A protein and the small-molecule ligand that binds it are described below.
Small molecule (SMILES): CC(=O)N[C@H]1[C@H](O[C@H]2[C@H](O)[C@@H](NC(C)=O)CO[C@@H]2CO)O[C@H](CO)[C@@H](O[C@H]2O[C@H](CO)[C@@H](O)[C@H](O)[C@@H]2O)[C@@H]1O

Binding-site contacts:
Ligand atom C1 contacts residue PHE1103 of chain 1.A at 4.2 Å (hydrophobic).
Ligand atom C5 contacts residue HIS1101 of chain 1.A at 3.5 Å.
Ligand atom C8 contacts residue HIS1101 of chain 1.A at 3.5 Å.
Ligand atom C5 contacts residue PHE1103 of chain 1.A at 3.9 Å (hydrophobic).
Ligand atom C6 contacts residue HIS1101 of chain 1.A at 4.3 Å.
Ligand atom C2 contacts residue HIS1101 of chain 1.A at 3.9 Å.
Ligand atom C3 contacts residue ASN1098 of chain 1.A at 3.8 Å.
Ligand atom N2 contacts residue HIS1101 of chain 1.A at 4.1 Å.
Ligand atom O4 contacts residue HIS1101 of chain 1.A at 3.4 Å (h-bond).
Ligand atom O5 contacts residue ASN1098 of chain 1.A at 2.4 Å (h-bond).
Ligand atom C3 contacts residue THR1100 of chain 1.A at 3.9 Å.
Ligand atom N2 contacts residue ASN1098 of chain 1.A at 2.9 Å (h-bond).
Ligand atom C7 contacts residue THR1100 of chain 1.A at 3.4 Å.
Ligand atom C1 contacts residue THR1100 of chain 1.A at 3.8 Å.
Ligand atom C3 contacts residue HIS1101 of chain 1.A at 3.4 Å.
Ligand atom C4 contacts residue HIS1101 of chain 1.A at 3.9 Å.
Ligand atom C4 contacts residue ASN1098 of chain 1.A at 4.3 Å.
Ligand atom C7 contacts residue HIS1101 of chain 1.A at 3.5 Å.
Ligand atom N2 contacts residue THR1100 of chain 1.A at 2.6 Å (h-bond).
Ligand atom O7 contacts residue THR1100 of chain 1.A at 3.3 Å (h-bond).
Ligand atom C8 contacts residue ASN1098 of chain 1.A at 4.0 Å.
Ligand atom C1 contacts residue HIS1101 of chain 1.A at 3.7 Å.
Ligand atom O5 contacts residue PHE1103 of chain 1.A at 3.5 Å.
Ligand atom C1 contacts residue ASN1098 of chain 1.A at 1.4 Å.
Ligand atom C6 contacts residue PHE1103 of chain 1.A at 3.6 Å (hydrophobic).
Ligand atom O7 contacts residue HIS1101 of chain 1.A at 3.0 Å (h-bond).
Ligand atom C5 contacts residue ASN1098 of chain 1.A at 3.6 Å.
Ligand atom C2 contacts residue THR1100 of chain 1.A at 3.6 Å.
Ligand atom O3 contacts residue HIS1101 of chain 1.A at 4.3 Å.
Ligand atom O5 contacts residue HIS1101 of chain 1.A at 4.0 Å.
Ligand atom O7 contacts residue GLY1099 of chain 1.A at 4.3 Å.
Ligand atom C2 contacts residue ASN1098 of chain 1.A at 2.5 Å.
Ligand atom C7 contacts residue ASN1098 of chain 1.A at 3.2 Å.
Ligand atom O7 contacts residue ASN1098 of chain 1.A at 3.0 Å (h-bond).

Sequence of chain 1.A:
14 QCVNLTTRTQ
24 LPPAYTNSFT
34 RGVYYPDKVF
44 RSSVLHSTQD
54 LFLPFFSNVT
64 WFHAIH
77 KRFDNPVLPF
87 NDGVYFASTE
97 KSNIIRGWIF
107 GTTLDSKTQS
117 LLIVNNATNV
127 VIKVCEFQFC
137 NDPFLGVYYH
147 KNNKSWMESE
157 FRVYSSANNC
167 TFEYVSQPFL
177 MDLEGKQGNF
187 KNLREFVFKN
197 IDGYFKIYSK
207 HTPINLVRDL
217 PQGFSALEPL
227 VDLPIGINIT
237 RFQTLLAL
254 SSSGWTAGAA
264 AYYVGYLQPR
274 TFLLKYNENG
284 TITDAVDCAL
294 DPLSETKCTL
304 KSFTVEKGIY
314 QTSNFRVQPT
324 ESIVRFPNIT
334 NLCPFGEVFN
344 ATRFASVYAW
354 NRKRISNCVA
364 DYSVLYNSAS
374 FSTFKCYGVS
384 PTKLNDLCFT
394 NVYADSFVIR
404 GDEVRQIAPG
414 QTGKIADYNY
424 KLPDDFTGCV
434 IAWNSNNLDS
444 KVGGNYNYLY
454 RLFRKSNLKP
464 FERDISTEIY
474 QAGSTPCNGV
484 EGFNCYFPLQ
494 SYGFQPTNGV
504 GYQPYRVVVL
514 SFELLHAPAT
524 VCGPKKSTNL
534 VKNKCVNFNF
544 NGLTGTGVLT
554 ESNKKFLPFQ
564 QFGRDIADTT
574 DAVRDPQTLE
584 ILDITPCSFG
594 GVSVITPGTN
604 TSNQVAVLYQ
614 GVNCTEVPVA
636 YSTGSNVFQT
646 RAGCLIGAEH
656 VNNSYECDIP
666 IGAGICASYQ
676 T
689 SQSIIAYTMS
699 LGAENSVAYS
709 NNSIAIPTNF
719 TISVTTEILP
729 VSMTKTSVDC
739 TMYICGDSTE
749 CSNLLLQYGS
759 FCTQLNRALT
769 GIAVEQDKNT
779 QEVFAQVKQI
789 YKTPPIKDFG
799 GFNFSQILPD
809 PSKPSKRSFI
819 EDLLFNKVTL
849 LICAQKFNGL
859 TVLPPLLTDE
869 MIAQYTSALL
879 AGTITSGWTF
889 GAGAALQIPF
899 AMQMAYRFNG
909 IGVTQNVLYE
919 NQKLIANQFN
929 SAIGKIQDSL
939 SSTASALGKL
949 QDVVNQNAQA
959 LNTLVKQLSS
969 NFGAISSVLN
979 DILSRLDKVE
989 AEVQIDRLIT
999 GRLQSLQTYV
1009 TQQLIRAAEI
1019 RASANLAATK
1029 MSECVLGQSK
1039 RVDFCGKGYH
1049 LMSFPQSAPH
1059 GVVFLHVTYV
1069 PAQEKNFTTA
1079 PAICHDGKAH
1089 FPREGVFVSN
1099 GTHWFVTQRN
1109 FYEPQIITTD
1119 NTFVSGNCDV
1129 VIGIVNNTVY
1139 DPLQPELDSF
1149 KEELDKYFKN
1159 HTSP